Sequence of chain 1.B:
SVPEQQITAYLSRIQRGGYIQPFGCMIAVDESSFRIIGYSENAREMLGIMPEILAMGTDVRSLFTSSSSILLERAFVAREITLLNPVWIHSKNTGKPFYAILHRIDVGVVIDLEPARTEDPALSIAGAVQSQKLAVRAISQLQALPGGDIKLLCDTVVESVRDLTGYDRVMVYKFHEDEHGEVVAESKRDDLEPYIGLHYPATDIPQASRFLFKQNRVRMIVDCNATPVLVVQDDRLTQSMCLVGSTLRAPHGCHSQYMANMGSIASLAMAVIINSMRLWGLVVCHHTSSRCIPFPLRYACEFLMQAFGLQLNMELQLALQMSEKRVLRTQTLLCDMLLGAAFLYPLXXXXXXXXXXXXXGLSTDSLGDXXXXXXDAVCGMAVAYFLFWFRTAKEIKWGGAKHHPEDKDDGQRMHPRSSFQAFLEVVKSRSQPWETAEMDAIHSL

A protein and the small-molecule ligand that binds it are described below.
Small molecule (SMILES): C=CC1=C(C)/C(=C/C2=N/C(=C\c3[nH]c(/C=C4\NC(=O)[C@H](C)[C@H]4CC)c(C)c3CCC(=O)O)C(CCC(=O)O)=C2C)NC1=O

Binding-site contacts:
Ligand atom CBB contacts residue HIS270 of chain 1.B at 3.6 Å.
Ligand atom CAT contacts residue THR218 of chain 1.B at 3.4 Å.
Ligand atom NAN contacts residue ASP219 of chain 1.B at 3.2 Å (salt-bridge).
Ligand atom CAX contacts residue THR218 of chain 1.B at 3.4 Å.
Ligand atom CBD contacts residue CYS269 of chain 1.B at 3.2 Å (hydrophobic).
Ligand atom OAZ contacts residue ARG234 of chain 1.B at 3.4 Å (salt-bridge).
Ligand atom CAP contacts residue ILE220 of chain 1.B at 3.5 Å (hydrophobic).
Ligand atom CAY contacts residue PRO221 of chain 1.B at 3.6 Å (hydrophobic).
Ligand atom CBL contacts residue ILE220 of chain 1.B at 3.4 Å (hydrophobic).
Ligand atom OBG contacts residue HIS267 of chain 1.B at 3.2 Å (h-bond).
Ligand atom NBP contacts residue ASP219 of chain 1.B at 2.9 Å (salt-bridge).
Ligand atom CAB contacts residue TYR215 of chain 1.B at 3.4 Å (hydrophobic).
Ligand atom OBF contacts residue ILE236 of chain 1.B at 3.4 Å.
Ligand atom OBQ contacts residue ASP219 of chain 1.B at 3.0 Å (salt-bridge).
Ligand atom CAH contacts residue ARG490 of chain 1.B at 3.5 Å.
Ligand atom CAC contacts residue TYR16 of chain 1.B at 3.5 Å (hydrophobic).
Ligand atom CAC contacts residue CYS269 of chain 1.B at 1.8 Å (hydrophobic).
Ligand atom CAO contacts residue HIS270 of chain 1.B at 3.5 Å.
Ligand atom NAN contacts residue PRO221 of chain 1.B at 3.4 Å.
Ligand atom NAE contacts residue ASP219 of chain 1.B at 3.0 Å (salt-bridge).
Ligand atom CBJ contacts residue CYS269 of chain 1.B at 2.7 Å (hydrophobic).
Ligand atom CAH contacts residue HIS492 of chain 1.B at 3.5 Å.
Ligand atom OBG contacts residue ARG264 of chain 1.B at 2.7 Å (salt-bridge).
Ligand atom CAH contacts residue TYR16 of chain 1.B at 3.4 Å (hydrophobic).
Ligand atom CAH contacts residue CYS269 of chain 1.B at 2.7 Å (hydrophobic).
Ligand atom CAQ contacts residue CYS269 of chain 1.B at 3.4 Å (hydrophobic).
Ligand atom OAK contacts residue MET277 of chain 1.B at 3.3 Å.
Ligand atom CAU contacts residue HIS267 of chain 1.B at 3.5 Å.
Ligand atom CAV contacts residue HIS270 of chain 1.B at 3.3 Å.
Ligand atom CBN contacts residue CYS269 of chain 1.B at 3.0 Å (hydrophobic).
Ligand atom OBQ contacts residue TYR273 of chain 1.B at 3.4 Å.
Ligand atom OBQ contacts residue THR218 of chain 1.B at 3.5 Å (h-bond).
Ligand atom OBA contacts residue ARG234 of chain 1.B at 2.5 Å (salt-bridge).
Ligand atom CAM contacts residue ARG264 of chain 1.B at 3.2 Å.
Ligand atom NAE contacts residue HIS270 of chain 1.B at 3.3 Å (h-bond).
Ligand atom CAG contacts residue MET186 of chain 1.B at 3.4 Å (hydrophobic).
Ligand atom OAK contacts residue HIS315 of chain 1.B at 2.6 Å (h-bond).
Ligand atom CAS contacts residue TYR188 of chain 1.B at 3.4 Å (hydrophobic).
Ligand atom OBF contacts residue ARG234 of chain 1.B at 3.3 Å.
Ligand atom OBA contacts residue ARG264 of chain 1.B at 2.5 Å (salt-bridge).